Binding-site contacts:
Ligand atom O6 contacts residue ASP74 of chain 1.A at 3.9 Å.
Ligand atom C1 contacts residue ASN71 of chain 1.A at 1.4 Å.
Ligand atom C8 contacts residue HIS122 of chain 1.E at 3.9 Å.
Ligand atom C6 contacts residue ASP74 of chain 1.A at 4.0 Å.
Ligand atom C1 contacts residue SER73 of chain 1.A at 3.5 Å.
Ligand atom C5 contacts residue ASP74 of chain 1.A at 4.3 Å.
Ligand atom C6 contacts residue THR121 of chain 1.E at 4.3 Å.
Ligand atom O6 contacts residue ASN71 of chain 1.A at 2.4 Å (h-bond).
Ligand atom O7 contacts residue ARG100 of chain 1.A at 2.7 Å (salt-bridge).
Ligand atom N2 contacts residue ASN71 of chain 1.A at 3.0 Å (h-bond).
Ligand atom O5 contacts residue SER73 of chain 1.A at 3.4 Å.
Ligand atom C2 contacts residue ASN71 of chain 1.A at 2.4 Å.
Ligand atom O5 contacts residue ASP74 of chain 1.A at 3.4 Å (salt-bridge).
Ligand atom C3 contacts residue SER73 of chain 1.A at 4.3 Å.
Ligand atom O5 contacts residue ASN71 of chain 1.A at 2.4 Å (h-bond).
Ligand atom C2 contacts residue SER73 of chain 1.A at 4.4 Å.
Ligand atom C8 contacts residue ARG100 of chain 1.A at 4.0 Å.
Ligand atom C1 contacts residue ASP74 of chain 1.A at 3.8 Å.
Ligand atom C3 contacts residue ASN71 of chain 1.A at 3.7 Å.
Ligand atom C5 contacts residue ASN71 of chain 1.A at 3.4 Å.
Ligand atom O7 contacts residue ASN71 of chain 1.A at 3.5 Å (h-bond).
Ligand atom N2 contacts residue SER73 of chain 1.A at 4.4 Å.
Ligand atom O4 contacts residue ARG100 of chain 1.A at 4.1 Å.
Ligand atom C7 contacts residue ASN71 of chain 1.A at 3.3 Å.
Ligand atom C7 contacts residue ARG100 of chain 1.A at 3.6 Å.
Ligand atom C8 contacts residue ASN71 of chain 1.A at 3.8 Å.
Ligand atom C6 contacts residue ASN71 of chain 1.A at 3.4 Å.
Ligand atom C4 contacts residue ASN71 of chain 1.A at 4.1 Å.

Sequence of chain 1.E:
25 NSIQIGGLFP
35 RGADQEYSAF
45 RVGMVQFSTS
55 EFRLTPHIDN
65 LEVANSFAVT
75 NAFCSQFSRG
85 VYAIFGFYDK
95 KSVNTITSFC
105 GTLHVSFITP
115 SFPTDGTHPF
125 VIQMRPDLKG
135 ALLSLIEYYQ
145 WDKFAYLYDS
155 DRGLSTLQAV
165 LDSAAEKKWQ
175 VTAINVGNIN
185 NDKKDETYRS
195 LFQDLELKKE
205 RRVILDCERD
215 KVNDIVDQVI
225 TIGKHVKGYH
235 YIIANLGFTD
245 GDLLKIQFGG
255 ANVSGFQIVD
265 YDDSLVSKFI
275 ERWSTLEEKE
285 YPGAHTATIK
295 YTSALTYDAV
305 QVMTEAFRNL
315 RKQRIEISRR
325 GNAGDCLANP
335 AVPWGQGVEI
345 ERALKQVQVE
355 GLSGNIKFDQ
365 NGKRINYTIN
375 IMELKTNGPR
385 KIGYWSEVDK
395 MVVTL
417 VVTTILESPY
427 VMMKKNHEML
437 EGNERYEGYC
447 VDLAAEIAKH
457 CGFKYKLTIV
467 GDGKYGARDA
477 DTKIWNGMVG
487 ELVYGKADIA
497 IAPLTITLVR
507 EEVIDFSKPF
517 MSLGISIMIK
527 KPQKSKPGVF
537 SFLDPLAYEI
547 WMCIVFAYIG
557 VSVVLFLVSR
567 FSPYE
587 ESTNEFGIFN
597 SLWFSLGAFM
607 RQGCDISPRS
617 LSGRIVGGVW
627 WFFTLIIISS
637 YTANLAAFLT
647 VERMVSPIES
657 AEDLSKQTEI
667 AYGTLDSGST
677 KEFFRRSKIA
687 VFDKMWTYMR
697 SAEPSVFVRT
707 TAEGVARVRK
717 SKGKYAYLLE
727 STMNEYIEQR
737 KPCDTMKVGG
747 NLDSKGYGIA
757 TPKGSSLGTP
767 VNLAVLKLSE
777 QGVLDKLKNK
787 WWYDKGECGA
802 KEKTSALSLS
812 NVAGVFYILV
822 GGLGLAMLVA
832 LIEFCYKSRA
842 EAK

Sequence of chain 1.A:
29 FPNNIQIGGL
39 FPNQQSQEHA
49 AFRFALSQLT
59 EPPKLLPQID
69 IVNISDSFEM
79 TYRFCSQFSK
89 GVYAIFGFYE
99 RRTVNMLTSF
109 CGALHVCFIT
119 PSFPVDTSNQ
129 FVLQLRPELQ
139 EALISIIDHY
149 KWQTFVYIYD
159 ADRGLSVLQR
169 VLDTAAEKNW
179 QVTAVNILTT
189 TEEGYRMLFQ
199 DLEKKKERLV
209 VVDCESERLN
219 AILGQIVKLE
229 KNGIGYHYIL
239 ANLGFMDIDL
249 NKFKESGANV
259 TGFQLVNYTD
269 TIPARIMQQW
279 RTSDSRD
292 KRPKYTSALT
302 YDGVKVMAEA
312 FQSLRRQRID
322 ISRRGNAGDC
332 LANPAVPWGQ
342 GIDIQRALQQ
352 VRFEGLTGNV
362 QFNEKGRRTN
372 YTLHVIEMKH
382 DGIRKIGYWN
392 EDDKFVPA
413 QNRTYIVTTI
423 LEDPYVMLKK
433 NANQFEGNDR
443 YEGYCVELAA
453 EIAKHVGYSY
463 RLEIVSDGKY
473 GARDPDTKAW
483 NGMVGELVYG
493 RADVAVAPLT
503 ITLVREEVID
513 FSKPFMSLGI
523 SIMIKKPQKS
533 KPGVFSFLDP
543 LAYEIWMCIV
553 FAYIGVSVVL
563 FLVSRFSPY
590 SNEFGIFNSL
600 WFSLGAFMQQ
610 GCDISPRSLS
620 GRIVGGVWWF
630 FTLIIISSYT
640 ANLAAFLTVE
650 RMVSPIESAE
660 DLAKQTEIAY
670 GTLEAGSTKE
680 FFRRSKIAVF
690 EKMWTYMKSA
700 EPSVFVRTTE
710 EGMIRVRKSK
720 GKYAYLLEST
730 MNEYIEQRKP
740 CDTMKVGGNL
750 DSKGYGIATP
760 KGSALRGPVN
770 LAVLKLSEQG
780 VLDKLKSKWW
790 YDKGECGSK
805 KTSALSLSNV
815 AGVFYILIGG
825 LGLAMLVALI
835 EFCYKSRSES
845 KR

A small-molecule ligand and the protein it binds are described below.
Small molecule (SMILES): CC(=O)N[C@H]1[C@H](O[C@H]2[C@H](O)[C@@H](NC(C)=O)CO[C@@H]2CO)O[C@H](CO)[C@@H](O[C@@H]2O[C@H](CO)[C@@H](O)[C@H](O)[C@@H]2O)[C@@H]1O